Binding-site contacts:
Ligand atom CG contacts residue PHE38 of chain 1.A at 3.6 Å (hydrophobic).
Ligand atom O contacts residue MET16 of chain 1.A at 2.9 Å (h-bond).
Ligand atom CG contacts residue GLN36 of chain 1.A at 3.0 Å.
Ligand atom CD1 contacts residue ALA41 of chain 1.A at 3.6 Å (hydrophobic).
Ligand atom O contacts residue SER39 of chain 1.A at 3.1 Å (h-bond).
Ligand atom CD contacts residue GLN45 of chain 1.A at 3.7 Å.
Ligand atom CD1 contacts residue THR40 of chain 1.A at 3.1 Å.
Ligand atom CA contacts residue SO41 of chain 1.G at 3.6 Å.
Ligand atom CG contacts residue GLU42 of chain 1.A at 3.3 Å.
Ligand atom CD contacts residue GLU42 of chain 1.A at 3.2 Å.
Ligand atom NH2 contacts residue ASP152 of chain 1.A at 3.5 Å (salt-bridge).
Ligand atom NH1 contacts residue ASP152 of chain 1.A at 2.6 Å (salt-bridge).
Ligand atom N contacts residue SO41 of chain 1.G at 2.8 Å (h-bond).
Ligand atom C contacts residue SER39 of chain 1.A at 3.6 Å.
Ligand atom CB contacts residue SO41 of chain 1.G at 3.3 Å.
Ligand atom CD contacts residue GLN36 of chain 1.A at 2.9 Å.
Ligand atom CE1 contacts residue THR40 of chain 1.A at 3.2 Å.
Ligand atom NH1 contacts residue MET16 of chain 1.A at 3.5 Å.
Ligand atom CB contacts residue SO41 of chain 1.G at 3.6 Å.
Ligand atom OH contacts residue ARG79 of chain 1.A at 3.3 Å (salt-bridge).
Ligand atom CD contacts residue VAL37 of chain 1.A at 3.1 Å (hydrophobic).
Ligand atom CG contacts residue GLU14 of chain 1.A at 3.6 Å.
Ligand atom CZ contacts residue SO41 of chain 1.G at 3.5 Å.
Ligand atom CD2 contacts residue ILE13 of chain 1.A at 3.6 Å (hydrophobic).
Ligand atom CZ contacts residue ASP152 of chain 1.A at 3.4 Å.
Ligand atom NE contacts residue MET16 of chain 1.A at 3.7 Å.
Ligand atom CA contacts residue SO41 of chain 1.G at 3.7 Å.
Ligand atom NH1 contacts residue GLN83 of chain 1.A at 2.9 Å (h-bond).
Ligand atom CB contacts residue PHE38 of chain 1.A at 3.7 Å (hydrophobic).
Ligand atom NE contacts residue SO41 of chain 1.G at 2.8 Å (h-bond).
Ligand atom O contacts residue PHE38 of chain 1.A at 3.4 Å.
Ligand atom N contacts residue SER39 of chain 1.A at 2.8 Å (h-bond).
Ligand atom NH2 contacts residue SO41 of chain 1.G at 2.5 Å (h-bond).
Ligand atom CG contacts residue SO41 of chain 1.G at 3.6 Å.
Ligand atom O contacts residue THR15 of chain 1.A at 3.1 Å.
Ligand atom CD contacts residue GLU14 of chain 1.A at 3.3 Å.
Ligand atom CA contacts residue SER39 of chain 1.A at 3.4 Å.
Ligand atom O contacts residue GLN45 of chain 1.A at 2.9 Å (h-bond).
Ligand atom CZ contacts residue MET16 of chain 1.A at 3.5 Å (hydrophobic).
Ligand atom C contacts residue SO41 of chain 1.G at 3.7 Å.

This protein binds this small molecule.
Small molecule (SMILES): CC(C)C[C@H](NC(=O)[C@H](Cc1ccc(O)cc1)NC(=O)[C@@H]1CCCN1C(=O)[C@@H](N)CCCN=C(N)N)C(=O)N1CCC[C@H]1C(=O)N[C@@H](CCCN=C(N)N)C(=O)N1CCC[C@H]1C=O

Sequence of chain 1.A:
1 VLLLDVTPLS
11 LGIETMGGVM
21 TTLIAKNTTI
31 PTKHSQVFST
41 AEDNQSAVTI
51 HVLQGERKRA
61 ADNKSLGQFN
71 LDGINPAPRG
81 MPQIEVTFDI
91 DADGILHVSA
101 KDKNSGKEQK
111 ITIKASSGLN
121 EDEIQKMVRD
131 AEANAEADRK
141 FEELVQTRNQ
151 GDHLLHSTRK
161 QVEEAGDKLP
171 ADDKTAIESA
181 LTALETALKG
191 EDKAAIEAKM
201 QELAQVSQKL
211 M